Binding-site contacts:
Ligand atom OP2 contacts residue SER51 of chain 22.D at 3.2 Å (h-bond).
Ligand atom N6 contacts residue CYS46 of chain 23.C at 3.4 Å (h-bond).
Ligand atom OP2 contacts residue LYS43 of chain 23.C at 3.2 Å (salt-bridge).
Ligand atom O2' contacts residue GLU63 of chain 23.C at 3.0 Å (salt-bridge).
Ligand atom P contacts residue ARG49 of chain 22.D at 2.9 Å.
Ligand atom OP2 contacts residue ARG49 of chain 22.D at 2.4 Å (salt-bridge).
Ligand atom OP1 contacts residue SER51 of chain 22.D at 2.7 Å (h-bond).
Ligand atom C2 contacts residue SER47 of chain 23.C at 3.0 Å.
Ligand atom N6 contacts residue THR59 of chain 23.C at 2.9 Å (h-bond).
Ligand atom OP1 contacts residue ARG49 of chain 22.D at 2.5 Å (salt-bridge).
Ligand atom OP2 contacts residue TYR85 of chain 23.C at 2.5 Å (h-bond).
Ligand atom N1 contacts residue THR59 of chain 23.C at 3.6 Å.
Ligand atom O4' contacts residue LYS61 of chain 23.C at 3.1 Å (salt-bridge).
Ligand atom C2' contacts residue GLU63 of chain 23.C at 3.5 Å.
Ligand atom OP1 contacts residue SER52 of chain 22.D at 3.0 Å.
Ligand atom O2 contacts residue ASN87 of chain 23.C at 3.2 Å (h-bond).
Ligand atom C6 contacts residue THR45 of chain 23.C at 3.5 Å.
Ligand atom C6 contacts residue TYR85 of chain 23.C at 3.5 Å (hydrophobic).
Ligand atom P contacts residue SER51 of chain 22.D at 3.4 Å.
Ligand atom OP2 contacts residue LYS57 of chain 22.D at 3.4 Å.
Ligand atom O3' contacts residue TYR85 of chain 23.C at 3.6 Å.
Ligand atom C5' contacts residue SER51 of chain 22.D at 3.5 Å.
Ligand atom C4 contacts residue TYR85 of chain 23.C at 3.5 Å (hydrophobic).
Ligand atom C5 contacts residue TYR85 of chain 23.C at 3.5 Å (hydrophobic).
Ligand atom OP2 contacts residue ASN55 of chain 22.D at 3.2 Å (h-bond).
Ligand atom C2' contacts residue TYR85 of chain 23.C at 3.4 Å (hydrophobic).
Ligand atom N7 contacts residue THR45 of chain 23.C at 2.6 Å (h-bond).
Ligand atom O2' contacts residue TYR85 of chain 23.C at 3.5 Å.
Ligand atom N1 contacts residue TYR85 of chain 23.C at 3.6 Å.
Ligand atom OP2 contacts residue LYS57 of chain 22.D at 2.7 Å (salt-bridge).
Ligand atom OP1 contacts residue SER51 of chain 22.D at 3.3 Å.
Ligand atom C3' contacts residue TYR85 of chain 23.C at 3.3 Å (hydrophobic).
Ligand atom P contacts residue TYR85 of chain 23.C at 3.5 Å.
Ligand atom O3' contacts residue SER51 of chain 22.D at 3.5 Å (h-bond).
Ligand atom OP1 contacts residue ASN55 of chain 22.D at 3.3 Å (h-bond).
Ligand atom C5 contacts residue THR45 of chain 23.C at 3.3 Å.
Ligand atom N1 contacts residue SER47 of chain 23.C at 2.7 Å (h-bond).
Ligand atom C4' contacts residue TYR85 of chain 23.C at 3.3 Å (hydrophobic).
Ligand atom C5' contacts residue TYR85 of chain 23.C at 3.1 Å (hydrophobic).
Ligand atom N6 contacts residue THR45 of chain 23.C at 2.9 Å (h-bond).

Sequence of chain 22.D:
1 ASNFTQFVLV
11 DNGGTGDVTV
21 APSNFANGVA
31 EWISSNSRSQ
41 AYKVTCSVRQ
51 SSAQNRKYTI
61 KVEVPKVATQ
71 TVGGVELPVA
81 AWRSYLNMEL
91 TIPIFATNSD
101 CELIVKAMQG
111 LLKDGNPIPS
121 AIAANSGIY

The small molecule below binds the protein below.
Small molecule (SMILES): Nc1ccn([C@@H]2O[C@H](CO[P](=O)(O)O[C@H]3[C@@H](O)[C@H](n4ccc(N)nc4=O)O[C@@H]3CO[P](=O)(O)O[C@H]3[C@@H](O)[C@H](n4cnc5c(N)ncnc54)O[C@@H]3CO[P](=O)(O)O[C@H]3[C@@H](O)[C@H](n4ccc(N)nc4=O)O[C@@H]3CO[P](=O)(O)O[C@H]3[C@@H](O)[C@H](n4ccc(=O)[nH]c4=O)O[C@@H]3CO[P](=O)(O)O[C@H]3[C@@H](O)[C@H](n4cnc5c(N)ncnc54)O[C@@H]3CO[P](=O)(O)O[C@H]3[C@@H](O)[C@H](n4cnc5c(=O)nc(N)[nH]c54)O[C@@H]3CO[P](=O)(O)O[C@H]3[C@@H](O)[C@H](n4cnc5c(=O)nc(N)[nH]c54)O[C@@H]3CO)[C@@H](O)[C@H]2O)c(=O)n1

Sequence of chain 23.C:
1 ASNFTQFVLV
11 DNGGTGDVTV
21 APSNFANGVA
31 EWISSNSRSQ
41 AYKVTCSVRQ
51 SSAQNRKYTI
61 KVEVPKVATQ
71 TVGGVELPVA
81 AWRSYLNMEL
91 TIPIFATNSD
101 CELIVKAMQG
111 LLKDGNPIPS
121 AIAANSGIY